Sequence of chain 1.A:
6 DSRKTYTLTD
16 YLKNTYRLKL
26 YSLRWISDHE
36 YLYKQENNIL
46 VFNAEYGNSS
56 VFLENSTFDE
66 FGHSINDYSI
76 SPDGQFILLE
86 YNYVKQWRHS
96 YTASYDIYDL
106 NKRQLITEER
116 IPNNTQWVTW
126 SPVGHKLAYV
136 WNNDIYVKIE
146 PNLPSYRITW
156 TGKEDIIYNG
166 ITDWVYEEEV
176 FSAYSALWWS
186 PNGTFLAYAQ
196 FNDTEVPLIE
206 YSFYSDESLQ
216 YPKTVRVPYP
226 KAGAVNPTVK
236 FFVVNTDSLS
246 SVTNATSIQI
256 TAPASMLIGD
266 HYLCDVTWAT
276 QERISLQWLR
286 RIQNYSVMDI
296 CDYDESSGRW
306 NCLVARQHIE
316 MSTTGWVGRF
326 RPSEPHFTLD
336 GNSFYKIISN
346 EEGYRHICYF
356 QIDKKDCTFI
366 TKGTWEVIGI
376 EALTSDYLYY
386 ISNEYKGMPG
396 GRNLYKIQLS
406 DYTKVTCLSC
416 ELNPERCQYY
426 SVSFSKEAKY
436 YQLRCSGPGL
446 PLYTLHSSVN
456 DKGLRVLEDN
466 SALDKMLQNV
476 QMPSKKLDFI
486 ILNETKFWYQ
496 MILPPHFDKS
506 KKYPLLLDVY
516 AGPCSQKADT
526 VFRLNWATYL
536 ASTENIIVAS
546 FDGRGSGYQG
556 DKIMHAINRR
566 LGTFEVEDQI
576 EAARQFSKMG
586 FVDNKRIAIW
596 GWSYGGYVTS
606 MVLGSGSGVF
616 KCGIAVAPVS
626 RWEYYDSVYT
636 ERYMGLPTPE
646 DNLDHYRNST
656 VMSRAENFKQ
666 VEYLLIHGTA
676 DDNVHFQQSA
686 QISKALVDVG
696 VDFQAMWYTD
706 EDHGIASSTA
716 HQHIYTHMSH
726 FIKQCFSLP

This small molecule binds to this protein.
Small molecule (SMILES): CC(=O)N[C@H]1[C@H](O[C@H]2[C@H](O)[C@@H](NC(C)=O)CO[C@@H]2CO)O[C@H](CO)[C@@H](O)[C@@H]1O

Binding-site contacts:
Ligand atom C3 contacts residue ASN197 of chain 1.A at 3.8 Å.
Ligand atom C8 contacts residue ASN197 of chain 1.A at 3.7 Å.
Ligand atom C2 contacts residue ASN197 of chain 1.A at 2.4 Å.
Ligand atom O7 contacts residue ILE162 of chain 1.A at 3.6 Å.
Ligand atom O7 contacts residue GLN195 of chain 1.A at 4.4 Å.
Ligand atom N2 contacts residue ILE162 of chain 1.A at 3.5 Å.
Ligand atom O5 contacts residue THR199 of chain 1.A at 3.5 Å (h-bond).
Ligand atom C4 contacts residue ASN197 of chain 1.A at 4.3 Å.
Ligand atom C8 contacts residue LYS235 of chain 1.A at 4.2 Å.
Ligand atom O7 contacts residue THR199 of chain 1.A at 4.2 Å.
Ligand atom C7 contacts residue ILE162 of chain 1.A at 3.8 Å (hydrophobic).
Ligand atom C1 contacts residue ASN197 of chain 1.A at 1.4 Å.
Ligand atom C5 contacts residue THR199 of chain 1.A at 3.9 Å.
Ligand atom O5 contacts residue ASN197 of chain 1.A at 2.3 Å (h-bond).
Ligand atom C1 contacts residue THR199 of chain 1.A at 3.3 Å.
Ligand atom O6 contacts residue THR199 of chain 1.A at 4.4 Å.
Ligand atom C1 contacts residue ILE162 of chain 1.A at 4.2 Å (hydrophobic).
Ligand atom C7 contacts residue ASN197 of chain 1.A at 3.6 Å.
Ligand atom O7 contacts residue ASN197 of chain 1.A at 4.5 Å.
Ligand atom O6 contacts residue GLU200 of chain 1.A at 3.4 Å (salt-bridge).
Ligand atom C5 contacts residue ASN197 of chain 1.A at 3.6 Å.
Ligand atom C2 contacts residue ILE162 of chain 1.A at 4.5 Å (hydrophobic).
Ligand atom C6 contacts residue GLU200 of chain 1.A at 4.5 Å.
Ligand atom O7 contacts residue THR156 of chain 1.A at 4.3 Å.
Ligand atom C8 contacts residue GLN195 of chain 1.A at 4.3 Å.
Ligand atom N2 contacts residue ASN197 of chain 1.A at 3.0 Å (h-bond).
Ligand atom C8 contacts residue GLU200 of chain 1.A at 4.2 Å.